Binding-site contacts:
Ligand atom C5 contacts residue ASN600 of chain 1.C at 3.7 Å.
Ligand atom C7 contacts residue ASN600 of chain 1.C at 3.4 Å.
Ligand atom C8 contacts residue ASN600 of chain 1.C at 3.7 Å.
Ligand atom C4 contacts residue ASN600 of chain 1.C at 4.2 Å.
Ligand atom N2 contacts residue ASN600 of chain 1.C at 2.7 Å (h-bond).
Ligand atom C1 contacts residue ASN600 of chain 1.C at 1.4 Å.
Ligand atom O5 contacts residue ASN600 of chain 1.C at 2.4 Å (h-bond).
Ligand atom C2 contacts residue ASN600 of chain 1.C at 2.4 Å.
Ligand atom C3 contacts residue ASN600 of chain 1.C at 3.8 Å.
Ligand atom O7 contacts residue ASN600 of chain 1.C at 3.8 Å.

The protein below binds the small molecule below.
Small molecule (SMILES): CC(=O)N[C@@H]1[C@@H](O)[C@H](O)[C@@H](CO)O[C@H]1O

Sequence of chain 1.C:
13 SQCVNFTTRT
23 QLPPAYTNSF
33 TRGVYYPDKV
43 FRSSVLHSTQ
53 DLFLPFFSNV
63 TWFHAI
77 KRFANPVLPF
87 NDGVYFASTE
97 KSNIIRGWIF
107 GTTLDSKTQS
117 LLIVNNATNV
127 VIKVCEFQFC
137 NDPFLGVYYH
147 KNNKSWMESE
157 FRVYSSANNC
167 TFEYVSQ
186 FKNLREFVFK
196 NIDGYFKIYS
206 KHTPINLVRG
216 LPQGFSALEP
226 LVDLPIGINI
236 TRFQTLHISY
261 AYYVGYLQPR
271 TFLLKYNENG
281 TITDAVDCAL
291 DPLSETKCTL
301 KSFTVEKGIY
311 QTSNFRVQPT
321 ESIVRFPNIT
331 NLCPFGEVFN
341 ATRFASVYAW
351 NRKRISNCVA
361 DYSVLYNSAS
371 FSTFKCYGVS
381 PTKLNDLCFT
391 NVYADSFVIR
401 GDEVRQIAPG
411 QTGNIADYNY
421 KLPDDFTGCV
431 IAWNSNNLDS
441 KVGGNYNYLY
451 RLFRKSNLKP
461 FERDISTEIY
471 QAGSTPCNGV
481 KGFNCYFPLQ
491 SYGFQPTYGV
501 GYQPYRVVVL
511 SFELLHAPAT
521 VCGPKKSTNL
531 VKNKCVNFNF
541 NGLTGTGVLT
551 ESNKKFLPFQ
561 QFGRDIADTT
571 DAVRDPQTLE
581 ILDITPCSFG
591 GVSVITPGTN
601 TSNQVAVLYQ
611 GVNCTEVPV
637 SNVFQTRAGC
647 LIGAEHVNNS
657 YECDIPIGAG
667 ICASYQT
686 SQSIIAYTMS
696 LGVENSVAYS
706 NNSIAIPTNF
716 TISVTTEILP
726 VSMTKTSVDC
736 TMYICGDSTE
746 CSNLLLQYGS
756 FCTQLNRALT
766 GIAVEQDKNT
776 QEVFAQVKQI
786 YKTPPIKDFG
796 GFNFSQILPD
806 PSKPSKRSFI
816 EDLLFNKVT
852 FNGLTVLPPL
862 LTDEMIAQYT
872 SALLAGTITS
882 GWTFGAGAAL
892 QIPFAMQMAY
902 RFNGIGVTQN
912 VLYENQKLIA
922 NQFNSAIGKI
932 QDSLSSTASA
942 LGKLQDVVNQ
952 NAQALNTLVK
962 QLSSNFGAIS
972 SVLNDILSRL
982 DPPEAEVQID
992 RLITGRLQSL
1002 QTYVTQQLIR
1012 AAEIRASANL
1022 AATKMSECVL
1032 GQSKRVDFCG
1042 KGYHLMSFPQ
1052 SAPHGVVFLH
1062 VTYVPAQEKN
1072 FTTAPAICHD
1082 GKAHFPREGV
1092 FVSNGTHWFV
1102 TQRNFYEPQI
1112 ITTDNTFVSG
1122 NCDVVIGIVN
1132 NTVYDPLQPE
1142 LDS